Sequence of chain 1.K:
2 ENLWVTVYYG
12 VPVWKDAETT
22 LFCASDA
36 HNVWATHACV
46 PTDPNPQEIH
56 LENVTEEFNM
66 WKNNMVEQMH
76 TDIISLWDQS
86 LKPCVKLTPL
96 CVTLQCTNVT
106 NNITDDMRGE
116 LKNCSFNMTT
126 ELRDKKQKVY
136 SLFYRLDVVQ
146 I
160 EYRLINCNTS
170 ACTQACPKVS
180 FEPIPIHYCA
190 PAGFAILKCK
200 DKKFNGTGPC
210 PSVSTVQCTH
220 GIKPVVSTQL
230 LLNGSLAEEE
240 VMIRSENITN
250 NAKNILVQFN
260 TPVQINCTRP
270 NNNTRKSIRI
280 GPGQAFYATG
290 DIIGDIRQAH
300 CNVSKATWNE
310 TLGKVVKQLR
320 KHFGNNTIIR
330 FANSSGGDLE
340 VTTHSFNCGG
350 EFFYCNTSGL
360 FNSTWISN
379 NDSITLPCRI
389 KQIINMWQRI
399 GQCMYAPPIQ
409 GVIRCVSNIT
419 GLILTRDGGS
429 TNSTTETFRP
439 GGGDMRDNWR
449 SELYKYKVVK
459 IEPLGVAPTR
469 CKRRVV

Binding-site contacts:
Ligand atom C7 contacts residue ASN122 of chain 1.K at 3.3 Å.
Ligand atom O7 contacts residue ASP129 of chain 1.G at 3.8 Å.
Ligand atom C8 contacts residue ASN122 of chain 1.K at 3.6 Å.
Ligand atom O7 contacts residue ASN122 of chain 1.K at 3.5 Å (h-bond).
Ligand atom C5 contacts residue ASN122 of chain 1.K at 3.7 Å.
Ligand atom C2 contacts residue ASN122 of chain 1.K at 2.5 Å.
Ligand atom C7 contacts residue THR98 of chain 1.K at 4.5 Å.
Ligand atom O7 contacts residue THR98 of chain 1.K at 4.3 Å.
Ligand atom C8 contacts residue THR98 of chain 1.K at 3.7 Å.
Ligand atom C3 contacts residue ASN122 of chain 1.K at 3.8 Å.
Ligand atom C4 contacts residue ASN122 of chain 1.K at 4.2 Å.
Ligand atom N2 contacts residue ASN122 of chain 1.K at 2.8 Å (h-bond).
Ligand atom C8 contacts residue GLN100 of chain 1.K at 4.3 Å.
Ligand atom C1 contacts residue ASN122 of chain 1.K at 1.4 Å.
Ligand atom O5 contacts residue ASN122 of chain 1.K at 2.4 Å (h-bond).

This small molecule binds to this protein.
Small molecule (SMILES): CC(=O)N[C@@H]1[C@@H](O)[C@H](O)[C@@H](CO)O[C@H]1O

Sequence of chain 1.G:
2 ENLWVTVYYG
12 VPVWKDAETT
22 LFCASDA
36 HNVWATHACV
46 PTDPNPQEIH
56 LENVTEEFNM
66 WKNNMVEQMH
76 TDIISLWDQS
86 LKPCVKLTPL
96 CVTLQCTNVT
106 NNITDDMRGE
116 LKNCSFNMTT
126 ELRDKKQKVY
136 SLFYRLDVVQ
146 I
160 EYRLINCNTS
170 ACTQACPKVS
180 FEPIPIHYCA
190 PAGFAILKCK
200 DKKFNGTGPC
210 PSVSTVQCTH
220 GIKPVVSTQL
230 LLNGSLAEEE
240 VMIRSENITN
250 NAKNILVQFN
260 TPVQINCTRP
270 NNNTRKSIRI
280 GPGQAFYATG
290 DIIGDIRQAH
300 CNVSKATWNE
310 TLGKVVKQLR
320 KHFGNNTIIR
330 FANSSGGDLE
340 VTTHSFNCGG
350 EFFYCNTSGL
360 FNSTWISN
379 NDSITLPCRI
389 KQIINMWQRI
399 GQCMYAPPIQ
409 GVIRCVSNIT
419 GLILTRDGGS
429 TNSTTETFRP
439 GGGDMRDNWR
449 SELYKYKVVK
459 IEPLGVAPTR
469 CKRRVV